Sequence of chain 1.C:
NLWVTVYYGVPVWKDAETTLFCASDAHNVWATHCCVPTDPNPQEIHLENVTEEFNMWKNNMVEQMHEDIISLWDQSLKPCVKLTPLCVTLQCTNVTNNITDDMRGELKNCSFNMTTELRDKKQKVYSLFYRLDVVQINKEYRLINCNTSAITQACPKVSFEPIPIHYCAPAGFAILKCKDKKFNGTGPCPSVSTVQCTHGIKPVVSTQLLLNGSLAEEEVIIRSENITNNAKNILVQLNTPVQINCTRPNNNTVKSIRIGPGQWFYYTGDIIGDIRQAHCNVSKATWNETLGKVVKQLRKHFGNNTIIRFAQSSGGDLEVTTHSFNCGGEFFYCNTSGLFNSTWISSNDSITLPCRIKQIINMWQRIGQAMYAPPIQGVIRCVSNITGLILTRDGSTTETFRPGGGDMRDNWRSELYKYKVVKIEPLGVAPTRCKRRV

Binding-site contacts:
Ligand atom C8 contacts residue SER10 of chain 1.D at 4.2 Å.
Ligand atom C3 contacts residue ASN85 of chain 1.C at 3.9 Å.
Ligand atom C8 contacts residue ALA8 of chain 1.D at 4.5 Å (hydrophobic).
Ligand atom C8 contacts residue GLU84 of chain 1.C at 3.9 Å.
Ligand atom C7 contacts residue GLU84 of chain 1.C at 4.5 Å.
Ligand atom C1 contacts residue ASN85 of chain 1.C at 1.5 Å.
Ligand atom O5 contacts residue ASN85 of chain 1.C at 2.5 Å (h-bond).
Ligand atom C8 contacts residue GLY6 of chain 1.D at 4.0 Å.
Ligand atom C7 contacts residue SER10 of chain 1.D at 4.0 Å.
Ligand atom C2 contacts residue ASN85 of chain 1.C at 2.5 Å.
Ligand atom C7 contacts residue ASN85 of chain 1.C at 3.6 Å.
Ligand atom O7 contacts residue ASN85 of chain 1.C at 4.0 Å.
Ligand atom O7 contacts residue GLY9 of chain 1.D at 4.5 Å.
Ligand atom C5 contacts residue ASN85 of chain 1.C at 3.8 Å.
Ligand atom C1 contacts residue GLU84 of chain 1.C at 4.1 Å.
Ligand atom O7 contacts residue SER10 of chain 1.D at 3.1 Å.
Ligand atom N2 contacts residue GLU84 of chain 1.C at 3.7 Å.
Ligand atom N2 contacts residue ASN85 of chain 1.C at 2.8 Å (h-bond).
Ligand atom C4 contacts residue ASN85 of chain 1.C at 4.3 Å.

Sequence of chain 1.D:
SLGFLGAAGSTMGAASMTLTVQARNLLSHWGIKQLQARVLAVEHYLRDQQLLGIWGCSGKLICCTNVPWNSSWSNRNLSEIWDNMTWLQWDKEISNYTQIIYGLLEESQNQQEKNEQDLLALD

A small-molecule ligand and the protein it binds are described below.
Small molecule (SMILES): CC(=O)N[C@@H]1[C@@H](O)[C@H](O)[C@@H](CO)O[C@H]1O